This small molecule binds to this protein.
Small molecule (SMILES): CC(C)C[C@H](NC(=O)[C@H](CCC(N)=O)NC(=O)[C@H](C)NC(=O)[C@H](CC1=CN=C2C=CC=C[C@H]12)NC(=O)[C@H](Cc1ccc(O)cc1)NC(=O)[C@H](CCC(N)=O)NC(=O)[C@H](CC=O)NC(=O)[C@H](Cc1ccccc1)NC(=O)[C@@H](NC(=O)[C@@H](N)CC(C)C)[C@@H](C)O)C(=O)N[C@@H](CC=O)C(=O)N[C@@H](CO)C(=O)N[C@@H](C)C(=O)N[C@@H](C)C=O

Sequence of chain 1.A:
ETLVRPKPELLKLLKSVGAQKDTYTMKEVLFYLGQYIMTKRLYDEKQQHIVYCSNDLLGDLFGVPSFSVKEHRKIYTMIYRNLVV

Binding-site contacts:
Ligand atom CZ2 contacts residue LEU34 of chain 1.A at 3.8 Å (hydrophobic).
Ligand atom CB contacts residue M9H1 of chain 1.C at 2.4 Å.
Ligand atom N contacts residue GLN49 of chain 1.A at 2.8 Å (h-bond).
Ligand atom NE1 contacts residue LEU31 of chain 1.A at 2.9 Å (h-bond).
Ligand atom CE2 contacts residue HIS50 of chain 1.A at 3.7 Å.
Ligand atom CB contacts residue GLN49 of chain 1.A at 3.7 Å.
Ligand atom O contacts residue TYR77 of chain 1.A at 3.1 Å (h-bond).
Ligand atom O contacts residue VAL70 of chain 1.A at 3.7 Å.
Ligand atom CE2 contacts residue GLY35 of chain 1.A at 3.7 Å.
Ligand atom N contacts residue VAL70 of chain 1.A at 3.8 Å.
Ligand atom CZ contacts residue ILE38 of chain 1.A at 3.6 Å (hydrophobic).
Ligand atom CB contacts residue TYR77 of chain 1.A at 3.3 Å (hydrophobic).
Ligand atom CD2 contacts residue HIS73 of chain 1.A at 3.8 Å.
Ligand atom CD1 contacts residue GLN49 of chain 1.A at 3.6 Å.
Ligand atom OG1 contacts residue GLN49 of chain 1.A at 3.1 Å (h-bond).
Ligand atom CA contacts residue GLN49 of chain 1.A at 3.2 Å.
Ligand atom CB contacts residue VAL70 of chain 1.A at 3.8 Å (hydrophobic).
Ligand atom CB contacts residue LYS28 of chain 1.A at 3.8 Å.
Ligand atom CA contacts residue M9H1 of chain 1.C at 3.7 Å.
Ligand atom C contacts residue GLN49 of chain 1.A at 3.4 Å.
Ligand atom CE1 contacts residue LYS71 of chain 1.A at 3.8 Å.
Ligand atom CZ2 contacts residue LEU31 of chain 1.A at 3.7 Å (hydrophobic).
Ligand atom O contacts residue GLN49 of chain 1.A at 3.6 Å.
Ligand atom CE1 contacts residue ILE38 of chain 1.A at 3.7 Å (hydrophobic).
Ligand atom CH2 contacts residue LEU34 of chain 1.A at 3.6 Å (hydrophobic).
Ligand atom CZ2 contacts residue GLY35 of chain 1.A at 3.6 Å.
Ligand atom OD1 contacts residue M9H1 of chain 1.C at 2.3 Å (h-bond).
Ligand atom CE2 contacts residue LEU31 of chain 1.A at 3.6 Å (hydrophobic).
Ligand atom C contacts residue VAL70 of chain 1.A at 3.6 Å (hydrophobic).
Ligand atom O contacts residue LEU31 of chain 1.A at 3.8 Å.
Ligand atom O contacts residue TYR77 of chain 1.A at 3.6 Å.
Ligand atom NE1 contacts residue GLY35 of chain 1.A at 3.6 Å.
Ligand atom CD2 contacts residue HIS50 of chain 1.A at 3.7 Å.
Ligand atom CG contacts residue M9H1 of chain 1.C at 1.3 Å.
Ligand atom C contacts residue TYR77 of chain 1.A at 3.3 Å (hydrophobic).
Ligand atom NE2 contacts residue HIS73 of chain 1.A at 3.6 Å.
Ligand atom OD2 contacts residue M9H1 of chain 1.C at 1.6 Å (h-bond).
Ligand atom CA contacts residue TYR77 of chain 1.A at 3.4 Å (hydrophobic).
Ligand atom N contacts residue TYR77 of chain 1.A at 3.1 Å (h-bond).
Ligand atom CA contacts residue GLN49 of chain 1.A at 3.7 Å.